A protein and the small-molecule ligand that binds it are described below.
Small molecule (SMILES): Cc1nc(Nc2ncc(C(=O)Nc3c(C)cccc3Cl)s2)cc(N2CCN(CCO)CC2)n1

Binding-site contacts:
Ligand atom C8 contacts residue THR136 of chain 1.A at 3.8 Å.
Ligand atom C9 contacts residue THR136 of chain 1.A at 3.4 Å.
Ligand atom N contacts residue LEU138 of chain 1.A at 3.8 Å.
Ligand atom C16 contacts residue GLN145 of chain 1.A at 3.8 Å.
Ligand atom C2 contacts residue ALA86 of chain 1.A at 3.8 Å (hydrophobic).
Ligand atom CL contacts residue ASP200 of chain 1.A at 3.4 Å.
Ligand atom N2 contacts residue THR136 of chain 1.A at 2.9 Å (h-bond).
Ligand atom S contacts residue PHE189 of chain 1.A at 3.6 Å.
Ligand atom C13 contacts residue PRO141 of chain 1.A at 3.6 Å (hydrophobic).
Ligand atom N1 contacts residue GLU137 of chain 1.A at 3.9 Å.
Ligand atom C1 contacts residue CYS139 of chain 1.A at 3.8 Å (hydrophobic).
Ligand atom C8 contacts residue LEU134 of chain 1.A at 3.8 Å (hydrophobic).
Ligand atom C11 contacts residue GLY140 of chain 1.A at 3.3 Å.
Ligand atom C8 contacts residue LYS88 of chain 1.A at 3.8 Å.
Ligand atom C12 contacts residue CYS139 of chain 1.A at 3.6 Å (hydrophobic).
Ligand atom C1 contacts residue GLU137 of chain 1.A at 3.5 Å.
Ligand atom C1 contacts residue ALA86 of chain 1.A at 3.5 Å (hydrophobic).
Ligand atom C4 contacts residue THR136 of chain 1.A at 3.4 Å.
Ligand atom N contacts residue CYS139 of chain 1.A at 2.7 Å (h-bond).
Ligand atom C12 contacts residue PRO141 of chain 1.A at 3.7 Å (hydrophobic).
Ligand atom C12 contacts residue GLY140 of chain 1.A at 3.4 Å.
Ligand atom C10 contacts residue THR136 of chain 1.A at 3.5 Å.
Ligand atom C1 contacts residue THR136 of chain 1.A at 3.7 Å.
Ligand atom CL contacts residue PHE189 of chain 1.A at 3.8 Å.
Ligand atom CL contacts residue VAL120 of chain 1.A at 3.8 Å.
Ligand atom C11 contacts residue CYS139 of chain 1.A at 3.6 Å (hydrophobic).
Ligand atom N contacts residue GLY140 of chain 1.A at 3.2 Å (h-bond).
Ligand atom C15 contacts residue GLN145 of chain 1.A at 3.4 Å.
Ligand atom N1 contacts residue CYS139 of chain 1.A at 2.9 Å (h-bond).
Ligand atom C7 contacts residue GLU106 of chain 1.A at 3.5 Å.
Ligand atom C14 contacts residue GLN145 of chain 1.A at 3.7 Å.
Ligand atom C10 contacts residue ALA86 of chain 1.A at 3.6 Å (hydrophobic).
Ligand atom C14 contacts residue LEU65 of chain 1.A at 3.9 Å (hydrophobic).
Ligand atom N3 contacts residue GLN145 of chain 1.A at 3.3 Å (h-bond).
Ligand atom C10 contacts residue LYS88 of chain 1.A at 3.6 Å.
Ligand atom CL contacts residue GLY199 of chain 1.A at 3.8 Å.
Ligand atom C15 contacts residue LEU65 of chain 1.A at 3.3 Å (hydrophobic).
Ligand atom C contacts residue CYS139 of chain 1.A at 3.7 Å (hydrophobic).
Ligand atom C10 contacts residue LEU134 of chain 1.A at 3.5 Å (hydrophobic).
Ligand atom N1 contacts residue LEU138 of chain 1.A at 3.9 Å.

Sequence of chain 1.A:
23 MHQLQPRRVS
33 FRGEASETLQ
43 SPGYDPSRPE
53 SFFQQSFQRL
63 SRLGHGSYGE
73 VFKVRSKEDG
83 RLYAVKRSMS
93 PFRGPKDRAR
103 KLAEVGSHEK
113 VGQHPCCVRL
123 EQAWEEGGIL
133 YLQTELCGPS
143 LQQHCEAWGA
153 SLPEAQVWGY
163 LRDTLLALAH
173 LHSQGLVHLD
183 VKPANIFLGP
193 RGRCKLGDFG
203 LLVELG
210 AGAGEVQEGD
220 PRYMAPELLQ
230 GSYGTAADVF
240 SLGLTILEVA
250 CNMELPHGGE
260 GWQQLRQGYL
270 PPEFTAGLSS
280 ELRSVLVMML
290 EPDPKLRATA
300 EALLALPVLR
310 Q